Sequence of chain 1.A:
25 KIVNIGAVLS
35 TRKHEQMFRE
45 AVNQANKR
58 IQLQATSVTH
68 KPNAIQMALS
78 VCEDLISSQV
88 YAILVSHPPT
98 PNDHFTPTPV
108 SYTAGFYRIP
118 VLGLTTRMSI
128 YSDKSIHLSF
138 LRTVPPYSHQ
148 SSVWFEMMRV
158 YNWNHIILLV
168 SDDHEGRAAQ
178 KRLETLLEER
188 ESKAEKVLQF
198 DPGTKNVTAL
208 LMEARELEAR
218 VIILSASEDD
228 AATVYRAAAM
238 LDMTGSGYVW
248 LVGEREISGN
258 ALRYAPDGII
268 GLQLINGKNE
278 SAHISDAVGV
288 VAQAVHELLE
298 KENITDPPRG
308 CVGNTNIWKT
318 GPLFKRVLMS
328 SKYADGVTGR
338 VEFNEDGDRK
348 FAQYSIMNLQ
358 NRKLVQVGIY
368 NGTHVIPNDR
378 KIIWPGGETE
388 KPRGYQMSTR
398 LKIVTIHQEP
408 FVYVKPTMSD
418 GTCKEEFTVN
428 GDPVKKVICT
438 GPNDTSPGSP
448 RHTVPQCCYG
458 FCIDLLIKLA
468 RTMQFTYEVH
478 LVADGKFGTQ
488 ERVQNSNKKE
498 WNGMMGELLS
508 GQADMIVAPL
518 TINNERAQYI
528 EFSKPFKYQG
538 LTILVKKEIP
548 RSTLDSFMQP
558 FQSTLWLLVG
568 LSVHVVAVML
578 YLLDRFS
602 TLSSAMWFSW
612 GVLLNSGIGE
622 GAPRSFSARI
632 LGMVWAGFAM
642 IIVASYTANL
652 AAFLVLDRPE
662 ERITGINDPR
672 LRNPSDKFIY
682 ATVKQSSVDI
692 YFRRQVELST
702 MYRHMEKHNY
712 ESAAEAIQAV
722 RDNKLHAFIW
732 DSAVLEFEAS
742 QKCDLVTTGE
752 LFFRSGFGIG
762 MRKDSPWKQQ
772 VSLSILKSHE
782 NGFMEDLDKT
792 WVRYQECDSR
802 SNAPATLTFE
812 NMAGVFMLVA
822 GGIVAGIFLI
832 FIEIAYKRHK

A small-molecule ligand and the protein it binds are described below.
Small molecule (SMILES): CC(=O)N[C@@H]1[C@@H](O)[C@H](O)[C@@H](CO)O[C@H]1O

Binding-site contacts:
Ligand atom O6 contacts residue ASN276 of chain 1.A at 3.4 Å (h-bond).
Ligand atom C1 contacts residue ASN276 of chain 1.A at 3.3 Å.
Ligand atom C5 contacts residue ASN276 of chain 1.A at 3.6 Å.
Ligand atom O5 contacts residue ASN276 of chain 1.A at 3.1 Å (h-bond).
Ligand atom C6 contacts residue ASN276 of chain 1.A at 3.4 Å.